Binding-site contacts:
Ligand atom C5 contacts residue LYS67 of chain 1.T at 4.0 Å.
Ligand atom P contacts residue THR114 of chain 1.S at 3.2 Å.
Ligand atom O6 contacts residue SER123 of chain 1.T at 3.9 Å.
Ligand atom P contacts residue ARG13 of chain 1.T at 3.4 Å.
Ligand atom C5' contacts residue TRP71 of chain 1.T at 3.7 Å (hydrophobic).
Ligand atom O3' contacts residue ARG13 of chain 1.T at 4.0 Å.
Ligand atom OP1 contacts residue THR114 of chain 1.S at 3.5 Å (h-bond).
Ligand atom C3' contacts residue TYR183 of chain 1.T at 3.7 Å (hydrophobic).
Ligand atom C8 contacts residue LYS67 of chain 1.T at 3.3 Å.
Ligand atom C8 contacts residue TYR183 of chain 1.T at 3.7 Å (hydrophobic).
Ligand atom O3' contacts residue ASN11 of chain 1.T at 3.5 Å (h-bond).
Ligand atom C6 contacts residue LYS67 of chain 1.T at 3.8 Å.
Ligand atom OP1 contacts residue ARG13 of chain 1.T at 3.9 Å.
Ligand atom C2' contacts residue TYR125 of chain 1.T at 3.8 Å (hydrophobic).
Ligand atom C6 contacts residue TYR125 of chain 1.T at 4.0 Å (hydrophobic).
Ligand atom OP2 contacts residue TYR183 of chain 1.T at 3.2 Å.
Ligand atom OP2 contacts residue ARG112 of chain 1.S at 2.5 Å (salt-bridge).
Ligand atom OP2 contacts residue THR114 of chain 1.S at 2.3 Å (h-bond).
Ligand atom N9 contacts residue TYR125 of chain 1.T at 4.0 Å.
Ligand atom C4' contacts residue ASN11 of chain 1.T at 4.2 Å.
Ligand atom O6 contacts residue LYS67 of chain 1.T at 4.1 Å.
Ligand atom C5 contacts residue TYR125 of chain 1.T at 4.0 Å (hydrophobic).
Ligand atom N7 contacts residue LYS67 of chain 1.T at 3.0 Å (salt-bridge).
Ligand atom O3' contacts residue THR114 of chain 1.S at 3.7 Å.
Ligand atom N3 contacts residue TYR125 of chain 1.T at 3.8 Å.
Ligand atom C2' contacts residue LYS67 of chain 1.T at 3.7 Å.
Ligand atom C4 contacts residue TYR125 of chain 1.T at 4.0 Å (hydrophobic).
Ligand atom P contacts residue TYR121 of chain 1.T at 4.2 Å.
Ligand atom O6 contacts residue TYR125 of chain 1.T at 4.2 Å.
Ligand atom O5' contacts residue TYR183 of chain 1.T at 4.0 Å.
Ligand atom C3' contacts residue ARG13 of chain 1.T at 4.1 Å.
Ligand atom OP2 contacts residue ARG13 of chain 1.T at 2.2 Å (salt-bridge).
Ligand atom OP1 contacts residue LYS6 of chain 1.MA at 4.0 Å.
Ligand atom OP1 contacts residue TRP71 of chain 1.T at 3.4 Å.
Ligand atom N2 contacts residue TYR125 of chain 1.T at 3.8 Å.
Ligand atom C2' contacts residue TYR183 of chain 1.T at 3.9 Å (hydrophobic).
Ligand atom C2 contacts residue TYR125 of chain 1.T at 3.7 Å (hydrophobic).
Ligand atom OP2 contacts residue TYR121 of chain 1.T at 3.1 Å.
Ligand atom P contacts residue ARG112 of chain 1.S at 3.9 Å.
Ligand atom N1 contacts residue TYR125 of chain 1.T at 4.0 Å.

Sequence of chain 1.T:
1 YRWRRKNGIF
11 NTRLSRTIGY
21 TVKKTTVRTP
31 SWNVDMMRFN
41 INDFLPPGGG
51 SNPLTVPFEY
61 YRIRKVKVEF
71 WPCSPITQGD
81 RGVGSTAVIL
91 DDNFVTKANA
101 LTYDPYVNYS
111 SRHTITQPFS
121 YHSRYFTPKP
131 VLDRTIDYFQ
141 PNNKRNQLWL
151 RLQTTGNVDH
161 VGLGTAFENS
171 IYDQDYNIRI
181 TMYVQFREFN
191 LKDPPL

Sequence of chain 1.MA:
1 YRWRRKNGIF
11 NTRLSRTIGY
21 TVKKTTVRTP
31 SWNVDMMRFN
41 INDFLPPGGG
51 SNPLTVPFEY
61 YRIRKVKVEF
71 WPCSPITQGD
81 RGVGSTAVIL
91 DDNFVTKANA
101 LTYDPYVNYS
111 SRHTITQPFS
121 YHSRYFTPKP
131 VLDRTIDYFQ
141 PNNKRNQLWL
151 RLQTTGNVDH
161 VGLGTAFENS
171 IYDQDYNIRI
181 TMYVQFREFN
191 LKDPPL

Sequence of chain 1.S:
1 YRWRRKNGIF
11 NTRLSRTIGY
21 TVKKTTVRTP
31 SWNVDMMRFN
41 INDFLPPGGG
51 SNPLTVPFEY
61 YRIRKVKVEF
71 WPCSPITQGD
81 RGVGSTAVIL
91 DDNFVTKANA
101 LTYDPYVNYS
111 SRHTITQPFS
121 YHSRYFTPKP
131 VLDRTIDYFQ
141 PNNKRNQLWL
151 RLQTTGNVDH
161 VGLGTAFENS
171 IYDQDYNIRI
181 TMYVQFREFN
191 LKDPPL

A protein and the small-molecule ligand that binds it are described below.
Small molecule (SMILES): Nc1ccn([C@H]2C[C@H](O[P](=O)(O)OC[C@H]3O[C@@H](n4ccc(N)nc4=O)C[C@@H]3O[P](=O)(O)OC[C@H]3O[C@@H](n4cnc5c(=O)[nH]c(N)nc54)C[C@@H]3O[P](=O)(O)OC[C@H]3O[C@@H](n4cnc5c(=O)[nH]c(N)nc54)C[C@@H]3O)[C@@H](COP(=O)=O)O2)c(=O)n1